Binding-site contacts:
Ligand atom C5 contacts residue ASN305 of chain 1.B at 3.7 Å.
Ligand atom C3 contacts residue ASN305 of chain 1.B at 3.8 Å.
Ligand atom C7 contacts residue MET306 of chain 1.B at 4.4 Å (hydrophobic).
Ligand atom C4 contacts residue ASN305 of chain 1.B at 4.2 Å.
Ligand atom N2 contacts residue ASN305 of chain 1.B at 3.0 Å (h-bond).
Ligand atom C8 contacts residue TRP311 of chain 1.B at 4.1 Å (hydrophobic).
Ligand atom O5 contacts residue ASN305 of chain 1.B at 2.4 Å (h-bond).
Ligand atom C2 contacts residue ASN305 of chain 1.B at 2.5 Å.
Ligand atom C8 contacts residue MET306 of chain 1.B at 3.9 Å (hydrophobic).
Ligand atom C1 contacts residue ASN305 of chain 1.B at 1.4 Å.
Ligand atom N2 contacts residue MET306 of chain 1.B at 4.2 Å.
Ligand atom O7 contacts residue ASN305 of chain 1.B at 4.1 Å.
Ligand atom C7 contacts residue ASN305 of chain 1.B at 3.7 Å.

Sequence of chain 1.B:
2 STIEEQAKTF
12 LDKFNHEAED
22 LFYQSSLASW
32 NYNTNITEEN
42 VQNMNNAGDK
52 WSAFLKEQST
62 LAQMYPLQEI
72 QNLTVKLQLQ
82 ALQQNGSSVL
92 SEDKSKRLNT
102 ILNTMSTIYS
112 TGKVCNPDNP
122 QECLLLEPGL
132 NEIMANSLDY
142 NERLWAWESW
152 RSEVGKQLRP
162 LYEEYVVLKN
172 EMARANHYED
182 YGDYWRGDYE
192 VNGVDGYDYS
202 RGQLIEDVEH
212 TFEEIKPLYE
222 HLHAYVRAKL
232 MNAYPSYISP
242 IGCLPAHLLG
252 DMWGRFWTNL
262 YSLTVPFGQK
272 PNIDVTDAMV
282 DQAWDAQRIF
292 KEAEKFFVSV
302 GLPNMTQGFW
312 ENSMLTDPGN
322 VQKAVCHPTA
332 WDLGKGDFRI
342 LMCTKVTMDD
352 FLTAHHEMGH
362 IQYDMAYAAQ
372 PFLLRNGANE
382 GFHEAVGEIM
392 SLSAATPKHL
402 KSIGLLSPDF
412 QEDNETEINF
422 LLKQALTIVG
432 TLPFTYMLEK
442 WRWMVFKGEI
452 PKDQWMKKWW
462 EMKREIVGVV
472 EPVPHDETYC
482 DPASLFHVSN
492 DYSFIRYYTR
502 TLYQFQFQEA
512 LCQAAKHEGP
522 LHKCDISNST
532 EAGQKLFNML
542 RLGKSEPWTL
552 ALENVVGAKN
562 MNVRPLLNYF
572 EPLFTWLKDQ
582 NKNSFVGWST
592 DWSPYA

A protein and the small-molecule ligand that binds it are described below.
Small molecule (SMILES): CC(=O)N[C@@H]1[C@@H](O)[C@H](O)[C@@H](CO)O[C@H]1O